Binding-site contacts:
Ligand atom C1 contacts residue ASN112 of chain 1.B at 1.4 Å.
Ligand atom O3 contacts residue GLY59 of chain 1.B at 4.3 Å.
Ligand atom C7 contacts residue ASN112 of chain 1.B at 4.0 Å.
Ligand atom N2 contacts residue ALA111 of chain 1.B at 4.2 Å.
Ligand atom O7 contacts residue HIS60 of chain 1.B at 3.8 Å.
Ligand atom C8 contacts residue ASN61 of chain 1.B at 3.9 Å.
Ligand atom C7 contacts residue ASN61 of chain 1.B at 3.9 Å.
Ligand atom N2 contacts residue ASN112 of chain 1.B at 2.9 Å (h-bond).
Ligand atom C3 contacts residue ASN112 of chain 1.B at 3.8 Å.
Ligand atom O7 contacts residue SER110 of chain 1.B at 2.5 Å (h-bond).
Ligand atom O7 contacts residue GLY59 of chain 1.B at 3.4 Å (h-bond).
Ligand atom O5 contacts residue ASN112 of chain 1.B at 2.3 Å (h-bond).
Ligand atom O7 contacts residue ASN112 of chain 1.B at 4.3 Å.
Ligand atom C8 contacts residue SER110 of chain 1.B at 4.5 Å.
Ligand atom N2 contacts residue GLY59 of chain 1.B at 3.4 Å (h-bond).
Ligand atom C7 contacts residue ALA111 of chain 1.B at 4.0 Å (hydrophobic).
Ligand atom O7 contacts residue ALA111 of chain 1.B at 3.2 Å.
Ligand atom C7 contacts residue HIS60 of chain 1.B at 4.4 Å.
Ligand atom C7 contacts residue GLY59 of chain 1.B at 3.7 Å.
Ligand atom C5 contacts residue ASN112 of chain 1.B at 3.6 Å.
Ligand atom C7 contacts residue SER110 of chain 1.B at 3.7 Å.
Ligand atom O7 contacts residue ASN61 of chain 1.B at 3.3 Å (h-bond).
Ligand atom N2 contacts residue HIS60 of chain 1.B at 4.5 Å.
Ligand atom C4 contacts residue ASN112 of chain 1.B at 4.2 Å.
Ligand atom C2 contacts residue GLY59 of chain 1.B at 4.4 Å.
Ligand atom C2 contacts residue ASN112 of chain 1.B at 2.4 Å.

Sequence of chain 1.B:
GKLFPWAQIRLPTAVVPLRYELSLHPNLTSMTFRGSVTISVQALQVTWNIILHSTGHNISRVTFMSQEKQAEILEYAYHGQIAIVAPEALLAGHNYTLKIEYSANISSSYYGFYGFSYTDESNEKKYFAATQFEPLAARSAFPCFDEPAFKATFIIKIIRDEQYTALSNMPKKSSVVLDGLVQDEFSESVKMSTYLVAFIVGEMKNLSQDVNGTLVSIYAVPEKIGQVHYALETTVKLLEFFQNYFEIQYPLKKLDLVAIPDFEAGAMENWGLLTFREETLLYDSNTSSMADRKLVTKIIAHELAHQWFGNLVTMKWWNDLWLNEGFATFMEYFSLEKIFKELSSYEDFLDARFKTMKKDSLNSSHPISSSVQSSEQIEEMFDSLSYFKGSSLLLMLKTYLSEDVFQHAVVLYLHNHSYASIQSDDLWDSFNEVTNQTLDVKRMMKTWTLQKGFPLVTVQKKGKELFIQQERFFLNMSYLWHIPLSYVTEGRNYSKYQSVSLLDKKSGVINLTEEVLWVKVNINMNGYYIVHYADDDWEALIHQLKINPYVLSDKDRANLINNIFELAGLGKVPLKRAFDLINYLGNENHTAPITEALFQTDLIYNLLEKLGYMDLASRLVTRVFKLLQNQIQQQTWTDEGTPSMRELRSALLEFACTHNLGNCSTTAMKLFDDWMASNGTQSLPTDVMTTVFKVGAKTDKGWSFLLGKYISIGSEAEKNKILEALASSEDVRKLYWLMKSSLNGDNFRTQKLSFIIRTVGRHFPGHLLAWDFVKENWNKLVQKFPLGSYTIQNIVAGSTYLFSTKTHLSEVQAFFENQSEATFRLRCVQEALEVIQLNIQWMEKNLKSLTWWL

The small molecule below binds the protein below.
Small molecule (SMILES): CC(=O)N[C@@H]1[C@@H](O)[C@H](O)[C@@H](CO)O[C@H]1O